Sequence of chain 1.A:
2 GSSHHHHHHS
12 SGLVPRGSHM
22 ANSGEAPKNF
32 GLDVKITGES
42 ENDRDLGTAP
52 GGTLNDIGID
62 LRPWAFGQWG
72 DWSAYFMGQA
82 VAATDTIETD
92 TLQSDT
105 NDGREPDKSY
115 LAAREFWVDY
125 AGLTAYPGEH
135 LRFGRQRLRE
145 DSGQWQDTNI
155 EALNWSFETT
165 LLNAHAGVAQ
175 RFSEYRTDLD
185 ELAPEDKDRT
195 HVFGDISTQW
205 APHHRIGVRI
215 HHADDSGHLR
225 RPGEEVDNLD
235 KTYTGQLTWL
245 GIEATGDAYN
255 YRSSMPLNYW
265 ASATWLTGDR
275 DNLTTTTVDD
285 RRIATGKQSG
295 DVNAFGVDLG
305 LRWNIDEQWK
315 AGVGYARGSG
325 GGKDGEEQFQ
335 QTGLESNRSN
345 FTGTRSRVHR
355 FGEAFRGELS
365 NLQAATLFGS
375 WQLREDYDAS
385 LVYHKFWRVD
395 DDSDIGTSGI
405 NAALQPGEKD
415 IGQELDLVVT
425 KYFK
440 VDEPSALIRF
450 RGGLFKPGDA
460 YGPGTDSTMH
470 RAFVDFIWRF

This small molecule binds to this protein.
Small molecule (SMILES): CCCCCC[Se]CCCCCCCC(=O)OC[C@@H](O)CO

Binding-site contacts:
Ligand atom C13 contacts residue VAL423 of chain 1.A at 4.0 Å (hydrophobic).
Ligand atom O2 contacts residue TYR381 of chain 1.A at 3.2 Å (h-bond).
Ligand atom C6 contacts residue TRP375 of chain 1.A at 4.1 Å (hydrophobic).
Ligand atom C8 contacts residue TRP375 of chain 1.A at 4.1 Å (hydrophobic).
Ligand atom C12 contacts residue VAL423 of chain 1.A at 4.0 Å (hydrophobic).
Ligand atom C14 contacts residue ILE447 of chain 1.A at 4.0 Å (hydrophobic).
Ligand atom C14 contacts residue VAL423 of chain 1.A at 3.8 Å (hydrophobic).
Ligand atom C3 contacts residue TYR381 of chain 1.A at 4.0 Å (hydrophobic).
Ligand atom SE1 contacts residue LYS425 of chain 1.A at 4.0 Å.
Ligand atom C1 contacts residue LEU377 of chain 1.A at 4.4 Å (hydrophobic).
Ligand atom C15 contacts residue ILE447 of chain 1.A at 3.8 Å (hydrophobic).
Ligand atom C16 contacts residue VAL473 of chain 1.A at 4.3 Å (hydrophobic).
Ligand atom C10 contacts residue TYR381 of chain 1.A at 4.0 Å (hydrophobic).
Ligand atom C1 contacts residue TYR381 of chain 1.A at 4.0 Å (hydrophobic).
Ligand atom C13 contacts residue ILE447 of chain 1.A at 4.1 Å (hydrophobic).
Ligand atom SE1 contacts residue VAL423 of chain 1.A at 4.3 Å.
Ligand atom C4 contacts residue LEU377 of chain 1.A at 4.2 Å (hydrophobic).
Ligand atom SE1 contacts residue TYR381 of chain 1.A at 4.2 Å.
Ligand atom C2 contacts residue LEU377 of chain 1.A at 4.4 Å (hydrophobic).
Ligand atom C7 contacts residue TRP375 of chain 1.A at 4.3 Å (hydrophobic).
Ligand atom C14 contacts residue ARG448 of chain 1.A at 4.3 Å.
Ligand atom O1 contacts residue TYR381 of chain 1.A at 3.6 Å.
Ligand atom C8 contacts residue TYR381 of chain 1.A at 4.4 Å (hydrophobic).
Ligand atom C10 contacts residue VAL423 of chain 1.A at 4.2 Å (hydrophobic).
Ligand atom C4 contacts residue TRP375 of chain 1.A at 4.2 Å (hydrophobic).
Ligand atom O4 contacts residue TRP375 of chain 1.A at 4.0 Å.
Ligand atom C5 contacts residue TRP375 of chain 1.A at 3.7 Å (hydrophobic).
Ligand atom C3 contacts residue LEU377 of chain 1.A at 3.9 Å (hydrophobic).
Ligand atom C4 contacts residue TYR381 of chain 1.A at 4.1 Å (hydrophobic).
Ligand atom C2 contacts residue TYR381 of chain 1.A at 3.3 Å (hydrophobic).
Ligand atom C16 contacts residue PHE449 of chain 1.A at 4.2 Å (hydrophobic).
Ligand atom O4 contacts residue LEU377 of chain 1.A at 3.9 Å.
Ligand atom C13 contacts residue THR424 of chain 1.A at 4.3 Å.
Ligand atom C14 contacts residue PHE449 of chain 1.A at 4.0 Å (hydrophobic).
Ligand atom C5 contacts residue TYR381 of chain 1.A at 4.1 Å (hydrophobic).
Ligand atom C13 contacts residue LYS425 of chain 1.A at 4.0 Å.
Ligand atom O3 contacts residue TYR381 of chain 1.A at 3.7 Å.
Ligand atom O3 contacts residue LEU377 of chain 1.A at 4.4 Å.
Ligand atom C17 contacts residue VAL473 of chain 1.A at 4.3 Å (hydrophobic).